Binding-site contacts:
Ligand atom N11 contacts residue LEU167 of chain 1.A at 3.8 Å.
Ligand atom C25 contacts residue ALA52 of chain 1.A at 3.6 Å (hydrophobic).
Ligand atom C6 contacts residue ILE85 of chain 1.A at 3.8 Å (hydrophobic).
Ligand atom C10 contacts residue MET107 of chain 1.A at 3.7 Å (hydrophobic).
Ligand atom C10 contacts residue ALA52 of chain 1.A at 3.7 Å (hydrophobic).
Ligand atom C12 contacts residue LEU167 of chain 1.A at 3.8 Å (hydrophobic).
Ligand atom C18 contacts residue VAL39 of chain 1.A at 3.9 Å (hydrophobic).
Ligand atom C30 contacts residue MET110 of chain 1.A at 3.8 Å (hydrophobic).
Ligand atom C2 contacts residue LYS54 of chain 1.A at 3.8 Å.
Ligand atom C9 contacts residue ALA52 of chain 1.A at 3.9 Å (hydrophobic).
Ligand atom C15 contacts residue VAL39 of chain 1.A at 3.7 Å (hydrophobic).
Ligand atom O16 contacts residue VAL39 of chain 1.A at 3.6 Å.
Ligand atom C5 contacts residue ILE85 of chain 1.A at 3.5 Å (hydrophobic).
Ligand atom C22 contacts residue SER154 of chain 1.A at 3.5 Å.
Ligand atom C15 contacts residue LEU167 of chain 1.A at 3.9 Å (hydrophobic).
Ligand atom C10 contacts residue LYS54 of chain 1.A at 3.8 Å.
Ligand atom C25 contacts residue MET110 of chain 1.A at 3.7 Å (hydrophobic).
Ligand atom O16 contacts residue LYS54 of chain 1.A at 3.7 Å.
Ligand atom C1 contacts residue LEU105 of chain 1.A at 3.7 Å (hydrophobic).
Ligand atom C33 contacts residue GLN116 of chain 1.A at 3.7 Å.
Ligand atom C28 contacts residue ILE31 of chain 1.A at 3.8 Å (hydrophobic).
Ligand atom C33 contacts residue ASP111 of chain 1.A at 3.6 Å.
Ligand atom C34 contacts residue ASN113 of chain 1.A at 3.7 Å.
Ligand atom C6 contacts residue LEU105 of chain 1.A at 3.6 Å (hydrophobic).
Ligand atom C21 contacts residue SER154 of chain 1.A at 3.3 Å.
Ligand atom C24 contacts residue ALA52 of chain 1.A at 3.9 Å (hydrophobic).
Ligand atom C34 contacts residue GLN116 of chain 1.A at 3.6 Å.
Ligand atom N29 contacts residue MET110 of chain 1.A at 3.1 Å (h-bond).
Ligand atom C27 contacts residue ILE31 of chain 1.A at 3.7 Å (hydrophobic).
Ligand atom C5 contacts residue MET76 of chain 1.A at 3.7 Å (hydrophobic).
Ligand atom C3 contacts residue MET107 of chain 1.A at 3.7 Å (hydrophobic).
Ligand atom C7 contacts residue LEU167 of chain 1.A at 3.8 Å (hydrophobic).
Ligand atom C31 contacts residue MET110 of chain 1.A at 3.6 Å (hydrophobic).
Ligand atom C24 contacts residue MET107 of chain 1.A at 3.8 Å (hydrophobic).
Ligand atom N26 contacts residue MET110 of chain 1.A at 3.0 Å (h-bond).
Ligand atom C30 contacts residue ILE31 of chain 1.A at 3.8 Å (hydrophobic).
Ligand atom N29 contacts residue ILE31 of chain 1.A at 3.6 Å.
Ligand atom C9 contacts residue VAL39 of chain 1.A at 3.5 Å (hydrophobic).
Ligand atom C1 contacts residue MET107 of chain 1.A at 3.6 Å (hydrophobic).
Ligand atom C2 contacts residue MET107 of chain 1.A at 3.5 Å (hydrophobic).

Sequence of chain 1.A:
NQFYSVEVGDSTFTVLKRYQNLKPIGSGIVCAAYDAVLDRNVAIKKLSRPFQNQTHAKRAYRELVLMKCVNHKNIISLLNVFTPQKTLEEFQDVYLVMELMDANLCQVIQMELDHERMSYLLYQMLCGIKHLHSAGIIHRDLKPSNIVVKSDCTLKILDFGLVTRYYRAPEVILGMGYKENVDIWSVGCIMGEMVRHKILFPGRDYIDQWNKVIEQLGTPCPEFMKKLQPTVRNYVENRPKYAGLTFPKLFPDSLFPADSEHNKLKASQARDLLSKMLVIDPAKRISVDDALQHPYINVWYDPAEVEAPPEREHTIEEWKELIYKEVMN

This protein binds this small molecule.
Small molecule (SMILES): O=c1n(C2CCOCC2)nc(-c2ccnc(NC3CCCCC3)c2)n1-c1ccc2ccccc2c1